Binding-site contacts:
Ligand atom CB contacts residue CYS184 of chain 1.B at 3.5 Å (hydrophobic).
Ligand atom O contacts residue SO41 of chain 1.C at 2.1 Å (h-bond).
Ligand atom C contacts residue SER188 of chain 1.B at 1.3 Å.
Ligand atom CD1 contacts residue GLY183 of chain 1.B at 3.6 Å.
Ligand atom O contacts residue ASP187 of chain 1.B at 3.4 Å (salt-bridge).
Ligand atom CB contacts residue HIS45 of chain 1.B at 3.4 Å.
Ligand atom CD1 contacts residue VAL209 of chain 1.B at 3.5 Å (hydrophobic).
Ligand atom CG2 contacts residue CYS184 of chain 1.B at 3.6 Å (hydrophobic).
Ligand atom C contacts residue VAL209 of chain 1.B at 3.6 Å (hydrophobic).
Ligand atom CH3 contacts residue PHE208 of chain 1.B at 3.7 Å (hydrophobic).
Ligand atom N contacts residue VAL209 of chain 1.B at 2.7 Å (h-bond).
Ligand atom O contacts residue GLN185 of chain 1.B at 3.5 Å.
Ligand atom O contacts residue VAL209 of chain 1.B at 3.0 Å (h-bond).
Ligand atom CD1 contacts residue THR206 of chain 1.B at 3.4 Å.
Ligand atom CA contacts residue SO41 of chain 1.C at 3.6 Å.
Ligand atom O contacts residue GLY186 of chain 1.B at 2.9 Å (h-bond).
Ligand atom O contacts residue PHE208 of chain 1.B at 3.2 Å.
Ligand atom CD1 contacts residue CYS184 of chain 1.B at 3.4 Å (hydrophobic).
Ligand atom CB contacts residue SO41 of chain 1.C at 3.4 Å.
Ligand atom CG2 contacts residue VAL209 of chain 1.B at 3.4 Å (hydrophobic).
Ligand atom CA contacts residue SER207 of chain 1.B at 3.3 Å.
Ligand atom C contacts residue SO41 of chain 1.C at 2.3 Å.
Ligand atom CA contacts residue SER188 of chain 1.B at 2.4 Å.
Ligand atom CH3 contacts residue VAL209 of chain 1.B at 3.5 Å (hydrophobic).
Ligand atom O contacts residue SO41 of chain 1.C at 1.1 Å (h-bond).
Ligand atom CA contacts residue SO41 of chain 1.C at 1.9 Å.
Ligand atom N contacts residue SER207 of chain 1.B at 3.0 Å (h-bond).
Ligand atom O contacts residue CYS184 of chain 1.B at 3.5 Å (h-bond).
Ligand atom N contacts residue HIS45 of chain 1.B at 3.6 Å (h-bond).
Ligand atom CB contacts residue VAL209 of chain 1.B at 3.5 Å (hydrophobic).
Ligand atom CG2 contacts residue GLN185 of chain 1.B at 3.5 Å.
Ligand atom CA contacts residue VAL209 of chain 1.B at 3.5 Å (hydrophobic).
Ligand atom C contacts residue SO41 of chain 1.C at 1.7 Å.
Ligand atom N contacts residue SER188 of chain 1.B at 2.7 Å (h-bond).
Ligand atom CG1 contacts residue SER188 of chain 1.B at 3.4 Å.
Ligand atom CB contacts residue SER188 of chain 1.B at 3.2 Å.
Ligand atom N contacts residue SO41 of chain 1.C at 2.2 Å (h-bond).
Ligand atom O contacts residue SER188 of chain 1.B at 2.2 Å (h-bond).
Ligand atom C contacts residue SER207 of chain 1.B at 3.7 Å.
Ligand atom C contacts residue PHE208 of chain 1.B at 3.6 Å (hydrophobic).

Sequence of chain 1.B:
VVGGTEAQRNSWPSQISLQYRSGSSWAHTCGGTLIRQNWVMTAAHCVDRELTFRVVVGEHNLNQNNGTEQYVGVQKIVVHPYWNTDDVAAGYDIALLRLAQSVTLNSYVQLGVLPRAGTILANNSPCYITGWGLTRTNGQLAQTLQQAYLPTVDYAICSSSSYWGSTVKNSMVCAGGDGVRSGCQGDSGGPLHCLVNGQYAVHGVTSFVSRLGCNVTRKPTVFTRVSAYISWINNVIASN

The small molecule below binds the protein below.
Small molecule (SMILES): CC[C@H](C)[C@@H](C=O)NC(=O)[C@@H]1CCCN1C(=O)[C@H](CC(N)=O)NC(C)=O